This small molecule binds to this protein.
Small molecule (SMILES): CC(C)C(=O)Nc1cccc(C#N)c1

Sequence of chain 1.A:
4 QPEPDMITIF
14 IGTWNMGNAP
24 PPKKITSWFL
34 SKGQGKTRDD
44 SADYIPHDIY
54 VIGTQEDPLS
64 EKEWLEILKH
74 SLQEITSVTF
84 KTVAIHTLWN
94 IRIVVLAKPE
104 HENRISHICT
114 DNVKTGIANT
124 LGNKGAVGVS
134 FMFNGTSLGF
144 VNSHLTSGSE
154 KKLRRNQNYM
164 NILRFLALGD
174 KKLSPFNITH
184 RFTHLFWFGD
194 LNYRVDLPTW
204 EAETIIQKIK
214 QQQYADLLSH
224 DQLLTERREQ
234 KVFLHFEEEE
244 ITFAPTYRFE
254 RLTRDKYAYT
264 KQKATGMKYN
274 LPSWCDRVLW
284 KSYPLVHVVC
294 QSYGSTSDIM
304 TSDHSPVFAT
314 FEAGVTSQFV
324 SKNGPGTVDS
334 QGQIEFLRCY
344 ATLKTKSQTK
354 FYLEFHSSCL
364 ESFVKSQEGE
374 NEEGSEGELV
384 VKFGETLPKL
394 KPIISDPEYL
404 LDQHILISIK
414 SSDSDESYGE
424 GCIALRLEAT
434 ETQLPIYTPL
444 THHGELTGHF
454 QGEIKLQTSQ

Binding-site contacts:
Ligand atom C11 contacts residue VAL86 of chain 1.A at 4.4 Å (hydrophobic).
Ligand atom C07 contacts residue ILE111 of chain 1.A at 3.9 Å (hydrophobic).
Ligand atom C02 contacts residue VAL86 of chain 1.A at 4.1 Å (hydrophobic).
Ligand atom N13 contacts residue VAL86 of chain 1.A at 4.0 Å.
Ligand atom C07 contacts residue THR85 of chain 1.A at 3.5 Å.
Ligand atom C11 contacts residue THR85 of chain 1.A at 4.5 Å.
Ligand atom O05 contacts residue VAL86 of chain 1.A at 4.5 Å.
Ligand atom C10 contacts residue ILE111 of chain 1.A at 4.2 Å (hydrophobic).
Ligand atom C09 contacts residue ILE108 of chain 1.A at 4.1 Å (hydrophobic).
Ligand atom C04 contacts residue VAL86 of chain 1.A at 3.8 Å (hydrophobic).
Ligand atom C07 contacts residue VAL86 of chain 1.A at 3.9 Å (hydrophobic).
Ligand atom C14 contacts residue THR85 of chain 1.A at 3.2 Å.
Ligand atom C03 contacts residue VAL86 of chain 1.A at 3.4 Å (hydrophobic).
Ligand atom C09 contacts residue GLU105 of chain 1.A at 4.4 Å.
Ligand atom C11 contacts residue ILE108 of chain 1.A at 4.5 Å (hydrophobic).
Ligand atom C09 contacts residue ILE111 of chain 1.A at 3.5 Å (hydrophobic).
Ligand atom C10 contacts residue GLU105 of chain 1.A at 3.4 Å.
Ligand atom C02 contacts residue THR85 of chain 1.A at 3.9 Å.
Ligand atom N06 contacts residue VAL86 of chain 1.A at 3.4 Å (h-bond).
Ligand atom N13 contacts residue ALA100 of chain 1.A at 4.2 Å.
Ligand atom N06 contacts residue THR85 of chain 1.A at 2.8 Å (h-bond).
Ligand atom C10 contacts residue ILE108 of chain 1.A at 3.9 Å (hydrophobic).
Ligand atom C12 contacts residue LYS84 of chain 1.A at 4.1 Å.
Ligand atom C11 contacts residue GLU105 of chain 1.A at 4.1 Å.
Ligand atom N13 contacts residue LYS84 of chain 1.A at 3.6 Å.
Ligand atom N13 contacts residue ILE108 of chain 1.A at 4.0 Å.
Ligand atom N13 contacts residue GLU105 of chain 1.A at 3.3 Å.
Ligand atom C12 contacts residue VAL86 of chain 1.A at 4.0 Å (hydrophobic).
Ligand atom C04 contacts residue THR85 of chain 1.A at 3.9 Å.
Ligand atom C14 contacts residue VAL86 of chain 1.A at 3.7 Å (hydrophobic).
Ligand atom C08 contacts residue ILE111 of chain 1.A at 3.4 Å (hydrophobic).
Ligand atom N13 contacts residue HIS104 of chain 1.A at 4.3 Å.
Ligand atom C03 contacts residue THR85 of chain 1.A at 4.2 Å.
Ligand atom C12 contacts residue GLU105 of chain 1.A at 3.6 Å.
Ligand atom C03 contacts residue ALA87 of chain 1.A at 4.3 Å (hydrophobic).
Ligand atom C14 contacts residue ILE111 of chain 1.A at 4.5 Å (hydrophobic).
Ligand atom C12 contacts residue ILE108 of chain 1.A at 4.3 Å (hydrophobic).